The small molecule below binds the protein below.
Small molecule (SMILES): O=C(Nc1ncnc2[nH]cnc12)c1cccs1

Binding-site contacts:
Ligand atom C17 contacts residue GLY13 of chain 1.A at 3.9 Å.
Ligand atom N8 contacts residue ALA31 of chain 1.A at 3.9 Å.
Ligand atom C1 contacts residue LEU134 of chain 1.A at 3.4 Å (hydrophobic).
Ligand atom S15 contacts residue GLY13 of chain 1.A at 3.7 Å.
Ligand atom C3 contacts residue LEU134 of chain 1.A at 3.3 Å (hydrophobic).
Ligand atom C1 contacts residue ALA31 of chain 1.A at 4.0 Å (hydrophobic).
Ligand atom N8 contacts residue GLU81 of chain 1.A at 3.8 Å.
Ligand atom C9 contacts residue LEU134 of chain 1.A at 3.7 Å (hydrophobic).
Ligand atom N6 contacts residue ILE10 of chain 1.A at 3.9 Å.
Ligand atom C3 contacts residue ALA31 of chain 1.A at 3.5 Å (hydrophobic).
Ligand atom C14 contacts residue ILE10 of chain 1.A at 3.8 Å (hydrophobic).
Ligand atom N4 contacts residue LEU134 of chain 1.A at 3.6 Å.
Ligand atom N8 contacts residue PHE82 of chain 1.A at 3.6 Å.
Ligand atom C12 contacts residue ILE10 of chain 1.A at 3.7 Å (hydrophobic).
Ligand atom C10 contacts residue LYS33 of chain 1.A at 3.9 Å.
Ligand atom C9 contacts residue PHE80 of chain 1.A at 3.9 Å (hydrophobic).
Ligand atom O13 contacts residue VAL18 of chain 1.A at 3.4 Å.
Ligand atom N7 contacts residue ALA31 of chain 1.A at 3.6 Å.
Ligand atom C9 contacts residue VAL64 of chain 1.A at 4.0 Å (hydrophobic).
Ligand atom C10 contacts residue ILE10 of chain 1.A at 3.8 Å (hydrophobic).
Ligand atom N5 contacts residue ILE10 of chain 1.A at 3.6 Å.
Ligand atom C17 contacts residue GLY11 of chain 1.A at 3.7 Å.
Ligand atom N8 contacts residue LEU134 of chain 1.A at 3.7 Å.
Ligand atom N6 contacts residue LEU83 of chain 1.A at 4.0 Å.
Ligand atom C17 contacts residue GLU12 of chain 1.A at 3.5 Å.
Ligand atom N7 contacts residue LEU134 of chain 1.A at 3.5 Å.
Ligand atom N8 contacts residue LEU83 of chain 1.A at 3.2 Å (h-bond).
Ligand atom C9 contacts residue ALA31 of chain 1.A at 4.0 Å (hydrophobic).
Ligand atom O13 contacts residue LYS33 of chain 1.A at 2.9 Å (salt-bridge).
Ligand atom N4 contacts residue LYS33 of chain 1.A at 3.0 Å (salt-bridge).
Ligand atom S15 contacts residue VAL18 of chain 1.A at 3.6 Å.
Ligand atom C11 contacts residue LEU83 of chain 1.A at 3.0 Å (hydrophobic).
Ligand atom C11 contacts residue ILE10 of chain 1.A at 4.0 Å (hydrophobic).
Ligand atom C3 contacts residue GLU81 of chain 1.A at 3.6 Å.
Ligand atom N7 contacts residue GLU81 of chain 1.A at 2.7 Å (salt-bridge).
Ligand atom N7 contacts residue VAL64 of chain 1.A at 3.8 Å.
Ligand atom C9 contacts residue GLU81 of chain 1.A at 3.9 Å.
Ligand atom C2 contacts residue LEU134 of chain 1.A at 3.9 Å (hydrophobic).
Ligand atom C11 contacts residue PHE82 of chain 1.A at 3.6 Å (hydrophobic).
Ligand atom C9 contacts residue LYS33 of chain 1.A at 3.5 Å.

Sequence of chain 1.A:
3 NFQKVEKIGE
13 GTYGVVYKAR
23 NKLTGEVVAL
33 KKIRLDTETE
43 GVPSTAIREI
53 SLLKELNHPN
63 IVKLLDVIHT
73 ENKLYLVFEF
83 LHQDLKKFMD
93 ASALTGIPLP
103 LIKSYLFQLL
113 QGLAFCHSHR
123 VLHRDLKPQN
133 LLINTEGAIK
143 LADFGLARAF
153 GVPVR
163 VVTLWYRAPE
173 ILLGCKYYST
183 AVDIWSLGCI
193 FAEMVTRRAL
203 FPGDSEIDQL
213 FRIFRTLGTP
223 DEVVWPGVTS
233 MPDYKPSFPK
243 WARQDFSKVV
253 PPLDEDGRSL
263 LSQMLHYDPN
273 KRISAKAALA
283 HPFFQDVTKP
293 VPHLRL